The small molecule below binds the protein below.
Small molecule (SMILES): O=C(NO)c1cccc2ccccc12

Binding-site contacts:
Ligand atom C11 contacts residue ZN1 of chain 1.I at 4.2 Å.
Ligand atom O14 contacts residue ASP9 of chain 1.B at 2.6 Å (salt-bridge).
Ligand atom C9 contacts residue TRP131 of chain 1.B at 4.2 Å (hydrophobic).
Ligand atom C1 contacts residue HIS63 of chain 1.B at 4.2 Å.
Ligand atom C11 contacts residue HIS63 of chain 1.B at 4.0 Å.
Ligand atom O12 contacts residue HIS63 of chain 1.B at 3.1 Å (h-bond).
Ligand atom C1 contacts residue TYR100 of chain 1.B at 3.5 Å (hydrophobic).
Ligand atom C7 contacts residue TRP124 of chain 1.B at 3.4 Å (hydrophobic).
Ligand atom O12 contacts residue PRO99 of chain 1.B at 3.5 Å.
Ligand atom C1 contacts residue ASP9 of chain 1.B at 4.1 Å.
Ligand atom C2 contacts residue TYR100 of chain 1.B at 3.7 Å (hydrophobic).
Ligand atom C7 contacts residue GLY101 of chain 1.B at 4.2 Å.
Ligand atom N13 contacts residue ZN1 of chain 1.I at 3.1 Å.
Ligand atom N13 contacts residue LEU161 of chain 1.B at 4.0 Å.
Ligand atom O12 contacts residue TYR100 of chain 1.B at 2.9 Å (h-bond).
Ligand atom C1 contacts residue HIS163 of chain 1.B at 4.0 Å.
Ligand atom O14 contacts residue HIS163 of chain 1.B at 2.9 Å (h-bond).
Ligand atom C7 contacts residue TYR100 of chain 1.B at 3.8 Å (hydrophobic).
Ligand atom C3 contacts residue TYR100 of chain 1.B at 3.9 Å (hydrophobic).
Ligand atom O14 contacts residue ASP10 of chain 1.B at 3.2 Å (salt-bridge).
Ligand atom O12 contacts residue PRO98 of chain 1.B at 4.2 Å.
Ligand atom C6 contacts residue TRP124 of chain 1.B at 3.6 Å (hydrophobic).
Ligand atom N13 contacts residue HIS59 of chain 1.B at 3.9 Å.
Ligand atom C8 contacts residue TRP131 of chain 1.B at 3.9 Å (hydrophobic).
Ligand atom O12 contacts residue ZN1 of chain 1.I at 2.4 Å.
Ligand atom C4 contacts residue TYR100 of chain 1.B at 4.2 Å (hydrophobic).
Ligand atom C1 contacts residue HIS59 of chain 1.B at 4.1 Å.
Ligand atom C8 contacts residue TYR100 of chain 1.B at 4.2 Å (hydrophobic).
Ligand atom C1 contacts residue ZN1 of chain 1.I at 3.0 Å.
Ligand atom N13 contacts residue ASP9 of chain 1.B at 2.9 Å (salt-bridge).
Ligand atom C9 contacts residue TYR100 of chain 1.B at 3.9 Å (hydrophobic).
Ligand atom O14 contacts residue HIS63 of chain 1.B at 4.2 Å.
Ligand atom O14 contacts residue ZN1 of chain 1.I at 2.2 Å.
Ligand atom O14 contacts residue HIS59 of chain 1.B at 3.0 Å (h-bond).
Ligand atom C6 contacts residue TYR100 of chain 1.B at 4.2 Å (hydrophobic).
Ligand atom C11 contacts residue TYR100 of chain 1.B at 3.7 Å (hydrophobic).
Ligand atom C7 contacts residue LEU161 of chain 1.B at 4.0 Å (hydrophobic).
Ligand atom N13 contacts residue HIS163 of chain 1.B at 3.2 Å (h-bond).
Ligand atom O12 contacts residue HIS59 of chain 1.B at 3.4 Å (h-bond).
Ligand atom C10 contacts residue TYR100 of chain 1.B at 3.5 Å (hydrophobic).

Sequence of chain 1.B:
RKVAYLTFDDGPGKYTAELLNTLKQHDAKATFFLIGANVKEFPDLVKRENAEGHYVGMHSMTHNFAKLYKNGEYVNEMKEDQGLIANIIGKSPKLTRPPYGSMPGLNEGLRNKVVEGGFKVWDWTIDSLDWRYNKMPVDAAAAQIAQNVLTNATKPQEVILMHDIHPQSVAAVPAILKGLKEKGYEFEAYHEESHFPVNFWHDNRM